Binding-site contacts:
Ligand atom CAB contacts residue PHE157 of chain 1.B at 3.8 Å (hydrophobic).
Ligand atom SAK contacts residue LEU146 of chain 1.B at 4.3 Å.
Ligand atom CAE contacts residue ASN69 of chain 1.B at 3.6 Å.
Ligand atom CAF contacts residue VAL139 of chain 1.B at 4.0 Å (hydrophobic).
Ligand atom CAB contacts residue GLN164 of chain 1.B at 3.7 Å.
Ligand atom OAD contacts residue VAL139 of chain 1.B at 4.4 Å.
Ligand atom NAJ contacts residue PHE157 of chain 1.B at 4.4 Å.
Ligand atom SAH contacts residue VAL142 of chain 1.B at 4.2 Å.
Ligand atom SAH contacts residue PHE67 of chain 1.B at 3.3 Å (h-bond).
Ligand atom CAA contacts residue MET40 of chain 1.B at 4.5 Å (hydrophobic).
Ligand atom NAJ contacts residue PRO38 of chain 1.B at 4.3 Å.
Ligand atom CAE contacts residue VAL142 of chain 1.B at 4.0 Å (hydrophobic).
Ligand atom OAC contacts residue PRO38 of chain 1.B at 3.2 Å.
Ligand atom SAH contacts residue VAL68 of chain 1.B at 4.2 Å.
Ligand atom CAG contacts residue THR39 of chain 1.B at 4.5 Å.
Ligand atom OAD contacts residue LEU146 of chain 1.B at 3.7 Å.
Ligand atom OAC contacts residue LEU146 of chain 1.B at 3.7 Å.
Ligand atom NAJ contacts residue EOH1 of chain 1.O at 4.4 Å.
Ligand atom SAH contacts residue ASN69 of chain 1.B at 3.7 Å.
Ligand atom OAD contacts residue VAL143 of chain 1.B at 3.0 Å.
Ligand atom OAD contacts residue PRO38 of chain 1.B at 3.9 Å.
Ligand atom CAF contacts residue VAL142 of chain 1.B at 3.8 Å (hydrophobic).
Ligand atom CAI contacts residue VAL142 of chain 1.B at 3.6 Å (hydrophobic).
Ligand atom OAC contacts residue SER65 of chain 1.B at 4.4 Å.
Ligand atom CAA contacts residue EOH1 of chain 1.O at 3.1 Å.
Ligand atom CAG contacts residue VAL142 of chain 1.B at 3.9 Å (hydrophobic).
Ligand atom CAA contacts residue PRO38 of chain 1.B at 3.3 Å (hydrophobic).
Ligand atom CAG contacts residue MET40 of chain 1.B at 3.8 Å (hydrophobic).
Ligand atom SAK contacts residue VAL142 of chain 1.B at 4.2 Å.
Ligand atom CAB contacts residue VAL139 of chain 1.B at 3.8 Å (hydrophobic).
Ligand atom SAH contacts residue MET40 of chain 1.B at 4.1 Å.
Ligand atom CAA contacts residue THR39 of chain 1.B at 4.1 Å.
Ligand atom SAK contacts residue PRO38 of chain 1.B at 3.8 Å.
Ligand atom CAG contacts residue PHE67 of chain 1.B at 3.2 Å (hydrophobic).
Ligand atom CAI contacts residue PHE67 of chain 1.B at 4.5 Å (hydrophobic).
Ligand atom CAB contacts residue VAL143 of chain 1.B at 3.9 Å (hydrophobic).
Ligand atom OAC contacts residue THR39 of chain 1.B at 3.6 Å.
Ligand atom SAK contacts residue VAL143 of chain 1.B at 4.3 Å.
Ligand atom OAD contacts residue VAL142 of chain 1.B at 3.8 Å.
Ligand atom CAE contacts residue VAL139 of chain 1.B at 4.2 Å (hydrophobic).

Sequence of chain 1.B:
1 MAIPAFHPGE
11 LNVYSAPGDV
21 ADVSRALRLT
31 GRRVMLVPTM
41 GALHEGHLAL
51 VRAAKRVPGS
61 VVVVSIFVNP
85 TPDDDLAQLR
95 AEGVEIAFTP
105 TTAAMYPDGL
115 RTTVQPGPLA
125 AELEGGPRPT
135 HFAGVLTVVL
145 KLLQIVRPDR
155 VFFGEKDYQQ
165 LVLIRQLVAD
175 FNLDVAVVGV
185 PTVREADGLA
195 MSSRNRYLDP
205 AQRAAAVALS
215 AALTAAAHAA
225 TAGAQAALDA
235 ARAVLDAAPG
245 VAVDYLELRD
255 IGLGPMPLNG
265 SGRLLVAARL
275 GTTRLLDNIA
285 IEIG

The small molecule below binds the protein below.
Small molecule (SMILES): CN(C)S(=O)(=O)c1ccsc1